Binding-site contacts:
Ligand atom C24 contacts residue GLU299 of chain 1.B at 3.1 Å.
Ligand atom C14 contacts residue SER241 of chain 1.B at 3.4 Å.
Ligand atom C21 contacts residue SER240 of chain 1.B at 3.5 Å.
Ligand atom O8 contacts residue HIS208 of chain 1.B at 3.1 Å (h-bond).
Ligand atom N1 contacts residue ILE188 of chain 1.B at 3.5 Å (h-bond).
Ligand atom C1 contacts residue ILE344 of chain 1.B at 3.5 Å (hydrophobic).
Ligand atom O1 contacts residue GLN207 of chain 1.B at 2.9 Å (h-bond).
Ligand atom P1 contacts residue HIS208 of chain 1.B at 3.5 Å.
Ligand atom O2 contacts residue ALA189 of chain 1.B at 3.4 Å.
Ligand atom C9 contacts residue GLN207 of chain 1.B at 3.4 Å.
Ligand atom C10 contacts residue ALA189 of chain 1.B at 3.5 Å (hydrophobic).
Ligand atom O9 contacts residue HIS208 of chain 1.B at 2.8 Å (h-bond).
Ligand atom C7 contacts residue ILE188 of chain 1.B at 3.5 Å (hydrophobic).
Ligand atom O2 contacts residue ARG190 of chain 1.B at 2.7 Å (salt-bridge).
Ligand atom O7 contacts residue HIS208 of chain 1.B at 3.5 Å (h-bond).
Ligand atom O4 contacts residue MET242 of chain 1.B at 3.2 Å.
Ligand atom C15 contacts residue THR170 of chain 1.B at 3.4 Å.
Ligand atom P1 contacts residue K1 of chain 1.O at 3.5 Å.
Ligand atom O8 contacts residue GLU250 of chain 1.B at 3.0 Å (salt-bridge).
Ligand atom O4 contacts residue SER241 of chain 1.B at 3.5 Å (h-bond).
Ligand atom O7 contacts residue PRO243 of chain 1.B at 3.6 Å.
Ligand atom O8 contacts residue K1 of chain 1.O at 2.9 Å.
Ligand atom O6 contacts residue SER187 of chain 1.B at 3.2 Å.
Ligand atom C11 contacts residue GLU299 of chain 1.B at 3.4 Å.
Ligand atom O8 contacts residue MN1 of chain 1.P at 2.1 Å.
Ligand atom C6 contacts residue ILE344 of chain 1.B at 3.4 Å (hydrophobic).
Ligand atom O8 contacts residue ASN185 of chain 1.B at 2.9 Å (h-bond).
Ligand atom P1 contacts residue MN1 of chain 1.P at 3.3 Å.
Ligand atom C19 contacts residue ILE188 of chain 1.B at 3.4 Å (hydrophobic).
Ligand atom N3 contacts residue GLN207 of chain 1.B at 3.2 Å (h-bond).
Ligand atom O7 contacts residue LYS408 of chain 1.B at 2.7 Å (salt-bridge).
Ligand atom O6 contacts residue SER240 of chain 1.B at 3.5 Å (h-bond).
Ligand atom O3 contacts residue ILE188 of chain 1.B at 2.8 Å (h-bond).
Ligand atom O4 contacts residue PRO243 of chain 1.B at 3.2 Å (h-bond).
Ligand atom C17 contacts residue THR170 of chain 1.B at 3.6 Å.
Ligand atom C16 contacts residue THR170 of chain 1.B at 3.6 Å.
Ligand atom O5 contacts residue GLN207 of chain 1.B at 2.9 Å (h-bond).
Ligand atom O3 contacts residue SER240 of chain 1.B at 3.5 Å (h-bond).
Ligand atom O6 contacts residue K1 of chain 1.O at 3.0 Å.
Ligand atom N3 contacts residue ILE188 of chain 1.B at 3.6 Å (h-bond).

Sequence of chain 1.B:
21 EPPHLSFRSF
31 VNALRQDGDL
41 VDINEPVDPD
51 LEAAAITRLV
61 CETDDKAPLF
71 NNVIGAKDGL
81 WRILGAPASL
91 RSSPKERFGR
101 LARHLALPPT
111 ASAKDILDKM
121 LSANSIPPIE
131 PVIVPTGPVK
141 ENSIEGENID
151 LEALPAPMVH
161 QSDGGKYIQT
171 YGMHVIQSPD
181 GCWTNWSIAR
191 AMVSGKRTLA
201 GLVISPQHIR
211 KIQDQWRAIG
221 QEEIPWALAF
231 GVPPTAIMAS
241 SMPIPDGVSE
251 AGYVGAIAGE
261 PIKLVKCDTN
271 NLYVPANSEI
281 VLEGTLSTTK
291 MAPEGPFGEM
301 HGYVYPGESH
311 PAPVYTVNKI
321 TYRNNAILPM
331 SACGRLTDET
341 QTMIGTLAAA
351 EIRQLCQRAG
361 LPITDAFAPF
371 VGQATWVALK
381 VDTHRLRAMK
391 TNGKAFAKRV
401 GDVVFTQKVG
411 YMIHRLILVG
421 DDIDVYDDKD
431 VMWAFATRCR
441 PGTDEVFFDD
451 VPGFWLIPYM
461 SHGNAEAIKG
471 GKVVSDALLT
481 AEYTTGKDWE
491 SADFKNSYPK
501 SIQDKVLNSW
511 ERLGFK

The small molecule below binds the protein below.
Small molecule (SMILES): Cc1cc2c3c(c1C)C(C)(C)C[C@H]1C[C@@H](C)[C@]4(C(=O)NC(=O)N=C4N2C[C@H](O)[C@H](O)[C@H](O)COP(=O)(O)O)N31